Sequence of chain 1.D:
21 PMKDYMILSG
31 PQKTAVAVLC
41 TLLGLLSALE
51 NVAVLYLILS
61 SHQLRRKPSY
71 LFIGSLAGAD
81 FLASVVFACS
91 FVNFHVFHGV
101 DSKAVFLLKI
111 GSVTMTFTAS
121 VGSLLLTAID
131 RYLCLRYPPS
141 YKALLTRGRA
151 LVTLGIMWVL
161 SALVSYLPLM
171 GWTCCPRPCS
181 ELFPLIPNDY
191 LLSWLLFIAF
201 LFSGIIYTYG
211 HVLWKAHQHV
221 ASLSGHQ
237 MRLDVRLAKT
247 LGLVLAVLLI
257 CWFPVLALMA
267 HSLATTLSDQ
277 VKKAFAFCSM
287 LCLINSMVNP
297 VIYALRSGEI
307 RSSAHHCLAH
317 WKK

Binding-site contacts:
Ligand atom C15 contacts residue SER90 of chain 1.D at 3.5 Å.
Ligand atom C12 contacts residue PRO184 of chain 1.D at 3.7 Å (hydrophobic).
Ligand atom C5 contacts residue PHE87 of chain 1.D at 3.9 Å (hydrophobic).
Ligand atom C19 contacts residue VAL261 of chain 1.D at 3.7 Å (hydrophobic).
Ligand atom C16 contacts residue PHE91 of chain 1.D at 3.6 Å (hydrophobic).
Ligand atom N1 contacts residue ILE186 of chain 1.D at 3.5 Å.
Ligand atom C16 contacts residue PHE87 of chain 1.D at 3.9 Å (hydrophobic).
Ligand atom C19 contacts residue CYS288 of chain 1.D at 3.7 Å (hydrophobic).
Ligand atom O3 contacts residue PHE281 of chain 1.D at 3.5 Å.
Ligand atom C1 contacts residue VAL113 of chain 1.D at 3.7 Å (hydrophobic).
Ligand atom O2 contacts residue TYR25 of chain 1.D at 3.6 Å.
Ligand atom C24 contacts residue THR114 of chain 1.D at 3.5 Å.
Ligand atom N1 contacts residue LEU191 of chain 1.D at 3.8 Å.
Ligand atom O3 contacts residue SER285 of chain 1.D at 3.1 Å (h-bond).
Ligand atom O3 contacts residue PHE183 of chain 1.D at 3.8 Å.
Ligand atom C6 contacts residue PHE87 of chain 1.D at 3.5 Å (hydrophobic).
Ligand atom O2 contacts residue PHE94 of chain 1.D at 3.2 Å.
Ligand atom N1 contacts residue PHE183 of chain 1.D at 3.2 Å.
Ligand atom O2 contacts residue PRO184 of chain 1.D at 3.5 Å.
Ligand atom C1 contacts residue PHE87 of chain 1.D at 3.7 Å (hydrophobic).
Ligand atom C20 contacts residue PHE117 of chain 1.D at 3.6 Å (hydrophobic).
Ligand atom C23 contacts residue THR114 of chain 1.D at 3.5 Å.
Ligand atom C12 contacts residue PHE94 of chain 1.D at 3.6 Å (hydrophobic).
Ligand atom O1 contacts residue VAL113 of chain 1.D at 3.4 Å.
Ligand atom C5 contacts residue PHE183 of chain 1.D at 3.7 Å (hydrophobic).
Ligand atom C22 contacts residue PHE183 of chain 1.D at 3.6 Å (hydrophobic).
Ligand atom C21 contacts residue PHE183 of chain 1.D at 3.6 Å (hydrophobic).
Ligand atom C23 contacts residue TRP194 of chain 1.D at 3.6 Å (hydrophobic).
Ligand atom C4 contacts residue PHE183 of chain 1.D at 3.5 Å (hydrophobic).
Ligand atom C14 contacts residue PRO184 of chain 1.D at 3.7 Å (hydrophobic).
Ligand atom C7 contacts residue PHE91 of chain 1.D at 3.6 Å (hydrophobic).
Ligand atom C25 contacts residue ILE186 of chain 1.D at 3.6 Å (hydrophobic).
Ligand atom C4 contacts residue SER285 of chain 1.D at 3.1 Å.
Ligand atom C3 contacts residue PHE183 of chain 1.D at 3.6 Å (hydrophobic).
Ligand atom C3 contacts residue SER285 of chain 1.D at 3.2 Å.
Ligand atom O1 contacts residue PHE87 of chain 1.D at 3.7 Å.
Ligand atom C19 contacts residue TRP258 of chain 1.D at 3.9 Å (hydrophobic).
Ligand atom C10 contacts residue PHE91 of chain 1.D at 3.9 Å (hydrophobic).
Ligand atom C22 contacts residue THR114 of chain 1.D at 3.3 Å.
Ligand atom C16 contacts residue SER90 of chain 1.D at 3.3 Å.

This protein binds this small molecule.
Small molecule (SMILES): CC(C)(CCCCCC#N)c1cc(O)c2c(c1)OC(C)(C)[C@@H]1CC[C@@H](CO)C[C@@H]21